Binding-site contacts:
Ligand atom C8 contacts residue LEU22 of chain 1.I at 4.0 Å (hydrophobic).
Ligand atom N2 contacts residue ASN23 of chain 1.I at 2.9 Å (h-bond).
Ligand atom C5 contacts residue ASN23 of chain 1.I at 3.7 Å.
Ligand atom C2 contacts residue ASN23 of chain 1.I at 2.6 Å.
Ligand atom C7 contacts residue LEU22 of chain 1.I at 4.3 Å (hydrophobic).
Ligand atom C8 contacts residue ASN23 of chain 1.I at 4.4 Å.
Ligand atom O5 contacts residue ASN23 of chain 1.I at 2.4 Å (h-bond).
Ligand atom O7 contacts residue LEU22 of chain 1.I at 4.0 Å.
Ligand atom C7 contacts residue GLN21 of chain 1.I at 4.2 Å.
Ligand atom C8 contacts residue GLN21 of chain 1.I at 3.0 Å.
Ligand atom C1 contacts residue ASN23 of chain 1.I at 1.5 Å.
Ligand atom C7 contacts residue ASN23 of chain 1.I at 3.6 Å.
Ligand atom C4 contacts residue ASN23 of chain 1.I at 4.3 Å.
Ligand atom C3 contacts residue ASN23 of chain 1.I at 3.9 Å.
Ligand atom O7 contacts residue ASN23 of chain 1.I at 3.4 Å (h-bond).

The small molecule below binds the protein below.
Small molecule (SMILES): CC(=O)N[C@@H]1[C@@H](O)[C@H](O)[C@@H](CO)O[C@H]1O

Sequence of chain 1.I:
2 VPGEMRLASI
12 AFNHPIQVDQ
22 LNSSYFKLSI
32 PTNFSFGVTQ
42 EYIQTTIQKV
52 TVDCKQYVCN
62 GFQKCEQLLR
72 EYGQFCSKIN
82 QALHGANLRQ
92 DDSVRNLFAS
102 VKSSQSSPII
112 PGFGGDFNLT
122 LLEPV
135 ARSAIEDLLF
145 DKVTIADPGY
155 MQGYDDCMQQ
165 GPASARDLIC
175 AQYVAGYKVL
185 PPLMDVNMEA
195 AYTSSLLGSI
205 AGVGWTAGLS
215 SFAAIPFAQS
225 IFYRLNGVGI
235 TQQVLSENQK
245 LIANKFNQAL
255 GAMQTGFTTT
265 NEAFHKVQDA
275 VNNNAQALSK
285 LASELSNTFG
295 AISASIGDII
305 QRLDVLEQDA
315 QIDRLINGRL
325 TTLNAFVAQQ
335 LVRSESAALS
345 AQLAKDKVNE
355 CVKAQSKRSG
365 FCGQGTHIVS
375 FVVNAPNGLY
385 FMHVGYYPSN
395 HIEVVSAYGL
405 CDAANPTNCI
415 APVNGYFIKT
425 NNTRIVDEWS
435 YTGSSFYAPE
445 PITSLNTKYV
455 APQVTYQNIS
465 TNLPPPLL